A small-molecule ligand and the protein it binds are described below.
Small molecule (SMILES): CC(=O)N[C@@H]1[C@@H](O)[C@H](O)[C@@H](CO)O[C@H]1O

Binding-site contacts:
Ligand atom C7 contacts residue ASN146 of chain 1.A at 3.6 Å.
Ligand atom C2 contacts residue VAL307 of chain 1.A at 4.2 Å (hydrophobic).
Ligand atom O3 contacts residue ASP95 of chain 1.A at 4.2 Å.
Ligand atom C3 contacts residue VAL307 of chain 1.A at 3.5 Å (hydrophobic).
Ligand atom C1 contacts residue ASN146 of chain 1.A at 1.4 Å.
Ligand atom O5 contacts residue ASN146 of chain 1.A at 2.2 Å (h-bond).
Ligand atom C4 contacts residue ASP95 of chain 1.A at 3.9 Å.
Ligand atom O3 contacts residue CYS306 of chain 1.A at 3.3 Å (h-bond).
Ligand atom O6 contacts residue ASP95 of chain 1.A at 4.4 Å.
Ligand atom C3 contacts residue SER308 of chain 1.A at 4.1 Å.
Ligand atom C5 contacts residue ASN146 of chain 1.A at 3.6 Å.
Ligand atom O3 contacts residue ARG246 of chain 1.A at 3.7 Å.
Ligand atom C7 contacts residue SER308 of chain 1.A at 3.5 Å.
Ligand atom N2 contacts residue ASN146 of chain 1.A at 2.9 Å (h-bond).
Ligand atom C8 contacts residue LEU145 of chain 1.A at 3.8 Å (hydrophobic).
Ligand atom C1 contacts residue SER308 of chain 1.A at 3.8 Å.
Ligand atom C6 contacts residue LYS136 of chain 1.A at 3.8 Å.
Ligand atom O6 contacts residue LYS136 of chain 1.A at 3.0 Å (salt-bridge).
Ligand atom C8 contacts residue SER308 of chain 1.A at 3.5 Å.
Ligand atom C8 contacts residue PHE243 of chain 1.A at 4.2 Å (hydrophobic).
Ligand atom C2 contacts residue ASN146 of chain 1.A at 2.5 Å.
Ligand atom O4 contacts residue VAL307 of chain 1.A at 4.1 Å.
Ligand atom C8 contacts residue VAL138 of chain 1.A at 4.4 Å (hydrophobic).
Ligand atom C3 contacts residue CYS306 of chain 1.A at 4.3 Å (hydrophobic).
Ligand atom C2 contacts residue SER308 of chain 1.A at 3.6 Å.
Ligand atom N2 contacts residue SER308 of chain 1.A at 2.8 Å (h-bond).
Ligand atom O4 contacts residue ASP95 of chain 1.A at 4.4 Å.
Ligand atom O7 contacts residue PRO96 of chain 1.A at 3.8 Å.
Ligand atom C8 contacts residue ASN244 of chain 1.A at 3.9 Å.
Ligand atom C4 contacts residue VAL307 of chain 1.A at 3.9 Å (hydrophobic).
Ligand atom C5 contacts residue VAL307 of chain 1.A at 3.5 Å (hydrophobic).
Ligand atom O7 contacts residue ASN244 of chain 1.A at 4.3 Å.
Ligand atom O5 contacts residue VAL307 of chain 1.A at 4.1 Å.
Ligand atom C5 contacts residue LYS136 of chain 1.A at 4.2 Å.
Ligand atom C3 contacts residue ASN146 of chain 1.A at 3.8 Å.
Ligand atom O5 contacts residue LYS136 of chain 1.A at 3.4 Å (salt-bridge).
Ligand atom O7 contacts residue ASN146 of chain 1.A at 3.9 Å.
Ligand atom O4 contacts residue ARG246 of chain 1.A at 3.5 Å (salt-bridge).
Ligand atom C1 contacts residue VAL307 of chain 1.A at 3.9 Å (hydrophobic).
Ligand atom C4 contacts residue ASN146 of chain 1.A at 4.2 Å.

Sequence of chain 1.A:
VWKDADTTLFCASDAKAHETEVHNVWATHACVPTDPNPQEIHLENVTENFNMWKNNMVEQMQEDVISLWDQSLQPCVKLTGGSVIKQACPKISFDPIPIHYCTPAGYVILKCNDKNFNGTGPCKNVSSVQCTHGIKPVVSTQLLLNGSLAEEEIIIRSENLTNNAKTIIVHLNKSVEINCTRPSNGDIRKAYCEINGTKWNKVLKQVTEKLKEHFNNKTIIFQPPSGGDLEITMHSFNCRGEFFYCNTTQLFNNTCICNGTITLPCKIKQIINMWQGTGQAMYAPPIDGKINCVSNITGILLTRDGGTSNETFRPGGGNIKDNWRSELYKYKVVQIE